Sequence of chain 1.A:
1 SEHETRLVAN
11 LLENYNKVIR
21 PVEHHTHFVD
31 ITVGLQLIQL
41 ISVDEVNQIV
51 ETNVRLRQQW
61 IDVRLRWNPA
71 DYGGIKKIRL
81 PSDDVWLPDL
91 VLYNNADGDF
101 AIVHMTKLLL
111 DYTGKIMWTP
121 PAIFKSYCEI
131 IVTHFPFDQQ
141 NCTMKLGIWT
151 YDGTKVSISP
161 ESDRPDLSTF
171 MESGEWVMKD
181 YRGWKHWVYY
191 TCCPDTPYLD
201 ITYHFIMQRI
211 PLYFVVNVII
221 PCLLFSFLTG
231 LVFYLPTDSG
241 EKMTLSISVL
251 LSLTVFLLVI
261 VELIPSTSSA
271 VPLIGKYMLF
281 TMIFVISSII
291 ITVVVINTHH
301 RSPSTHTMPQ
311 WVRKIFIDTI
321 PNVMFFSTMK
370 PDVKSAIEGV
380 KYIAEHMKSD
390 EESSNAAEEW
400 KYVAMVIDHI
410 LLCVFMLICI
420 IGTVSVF

Sequence of chain 1.B:
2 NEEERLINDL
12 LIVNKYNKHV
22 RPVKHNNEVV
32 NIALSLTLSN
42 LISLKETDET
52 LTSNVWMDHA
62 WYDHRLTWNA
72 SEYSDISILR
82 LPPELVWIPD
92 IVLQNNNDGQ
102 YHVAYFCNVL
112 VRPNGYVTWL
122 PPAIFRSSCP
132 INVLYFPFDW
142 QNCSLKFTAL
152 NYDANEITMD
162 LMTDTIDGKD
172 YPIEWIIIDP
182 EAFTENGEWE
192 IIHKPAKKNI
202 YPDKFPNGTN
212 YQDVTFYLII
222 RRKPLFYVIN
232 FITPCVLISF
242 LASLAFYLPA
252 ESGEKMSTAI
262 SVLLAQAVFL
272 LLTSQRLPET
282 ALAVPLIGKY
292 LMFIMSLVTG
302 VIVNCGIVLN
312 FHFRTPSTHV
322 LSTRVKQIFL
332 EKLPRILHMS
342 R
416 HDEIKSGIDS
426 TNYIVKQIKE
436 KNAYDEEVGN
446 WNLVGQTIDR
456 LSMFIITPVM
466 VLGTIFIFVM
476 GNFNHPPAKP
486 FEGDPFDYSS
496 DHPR

Binding-site contacts:
Ligand atom C5 contacts residue TYR198 of chain 1.A at 3.9 Å (hydrophobic).
Ligand atom N6 contacts residue CYS193 of chain 1.A at 4.0 Å.
Ligand atom N6 contacts residue TRP149 of chain 1.A at 3.7 Å.
Ligand atom O4 contacts residue THR150 of chain 1.A at 4.1 Å.
Ligand atom O4 contacts residue LEU121 of chain 1.B at 4.1 Å.
Ligand atom N6 contacts residue LEU111 of chain 1.B at 4.3 Å.
Ligand atom O7 contacts residue LEU121 of chain 1.B at 3.8 Å.
Ligand atom N6 contacts residue TYR198 of chain 1.A at 2.6 Å (h-bond).
Ligand atom N1 contacts residue TYR93 of chain 1.A at 4.3 Å.
Ligand atom C2 contacts residue LEU121 of chain 1.B at 4.4 Å (hydrophobic).
Ligand atom O7 contacts residue LEU111 of chain 1.B at 3.5 Å.
Ligand atom C9 contacts residue CYS192 of chain 1.A at 3.7 Å (hydrophobic).
Ligand atom C3 contacts residue CYS192 of chain 1.A at 4.5 Å (hydrophobic).
Ligand atom O4 contacts residue TRP149 of chain 1.A at 3.0 Å (h-bond).
Ligand atom C9 contacts residue TYR190 of chain 1.A at 4.2 Å (hydrophobic).
Ligand atom C10 contacts residue TRP57 of chain 1.B at 4.2 Å (hydrophobic).
Ligand atom C10 contacts residue TRP149 of chain 1.A at 3.6 Å (hydrophobic).
Ligand atom C8 contacts residue CYS192 of chain 1.A at 4.3 Å (hydrophobic).
Ligand atom C3 contacts residue TRP149 of chain 1.A at 3.4 Å (hydrophobic).
Ligand atom C10 contacts residue TYR93 of chain 1.A at 3.1 Å (hydrophobic).
Ligand atom C5 contacts residue LEU121 of chain 1.B at 4.2 Å (hydrophobic).
Ligand atom O7 contacts residue THR150 of chain 1.A at 4.4 Å.
Ligand atom C5 contacts residue THR150 of chain 1.A at 4.0 Å.
Ligand atom N1 contacts residue TYR190 of chain 1.A at 4.5 Å.
Ligand atom C9 contacts residue LEU121 of chain 1.B at 4.0 Å (hydrophobic).
Ligand atom N6 contacts residue THR150 of chain 1.A at 4.1 Å.
Ligand atom C8 contacts residue TYR190 of chain 1.A at 3.9 Å (hydrophobic).
Ligand atom C3 contacts residue LEU121 of chain 1.B at 3.7 Å (hydrophobic).
Ligand atom C2 contacts residue TRP149 of chain 1.A at 3.2 Å (hydrophobic).
Ligand atom C5 contacts residue LEU111 of chain 1.B at 4.2 Å (hydrophobic).
Ligand atom C5 contacts residue TRP149 of chain 1.A at 3.7 Å (hydrophobic).
Ligand atom C8 contacts residue TRP149 of chain 1.A at 3.8 Å (hydrophobic).
Ligand atom C9 contacts residue TRP57 of chain 1.B at 3.4 Å (hydrophobic).
Ligand atom C8 contacts residue TYR93 of chain 1.A at 4.4 Å (hydrophobic).
Ligand atom N1 contacts residue TRP149 of chain 1.A at 4.0 Å.
Ligand atom C8 contacts residue TYR198 of chain 1.A at 3.5 Å (hydrophobic).
Ligand atom C10 contacts residue TYR190 of chain 1.A at 4.2 Å (hydrophobic).

This protein binds this small molecule.
Small molecule (SMILES): C[N+](C)(C)CCOC(N)=O